Sequence of chain 1.D:
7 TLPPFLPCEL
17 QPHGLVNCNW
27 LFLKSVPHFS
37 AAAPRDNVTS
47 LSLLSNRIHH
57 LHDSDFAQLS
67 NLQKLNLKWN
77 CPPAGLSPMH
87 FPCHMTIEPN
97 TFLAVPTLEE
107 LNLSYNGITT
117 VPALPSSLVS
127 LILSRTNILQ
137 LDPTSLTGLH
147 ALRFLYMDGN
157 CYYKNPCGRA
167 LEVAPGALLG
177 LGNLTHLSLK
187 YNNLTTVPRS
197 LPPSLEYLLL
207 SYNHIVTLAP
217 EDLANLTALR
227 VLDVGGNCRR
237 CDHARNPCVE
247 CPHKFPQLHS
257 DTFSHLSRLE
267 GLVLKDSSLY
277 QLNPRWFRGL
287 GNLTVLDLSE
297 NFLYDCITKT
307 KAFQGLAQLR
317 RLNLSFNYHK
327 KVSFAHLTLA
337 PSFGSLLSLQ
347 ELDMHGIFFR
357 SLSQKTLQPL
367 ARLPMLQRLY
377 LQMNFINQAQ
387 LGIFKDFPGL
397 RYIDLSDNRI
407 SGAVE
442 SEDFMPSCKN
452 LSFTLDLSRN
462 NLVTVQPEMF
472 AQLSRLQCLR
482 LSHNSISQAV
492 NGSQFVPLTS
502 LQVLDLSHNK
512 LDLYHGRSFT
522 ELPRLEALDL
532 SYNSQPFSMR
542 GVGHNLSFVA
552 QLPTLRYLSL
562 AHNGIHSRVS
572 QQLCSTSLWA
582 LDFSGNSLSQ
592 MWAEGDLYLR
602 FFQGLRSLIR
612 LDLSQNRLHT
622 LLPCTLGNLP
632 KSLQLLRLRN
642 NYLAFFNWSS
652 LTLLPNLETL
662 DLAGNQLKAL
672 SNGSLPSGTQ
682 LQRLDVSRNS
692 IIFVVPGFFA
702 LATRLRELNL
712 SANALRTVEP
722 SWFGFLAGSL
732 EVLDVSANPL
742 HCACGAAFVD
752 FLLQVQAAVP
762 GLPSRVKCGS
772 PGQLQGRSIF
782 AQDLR

The protein below binds the small molecule below.
Small molecule (SMILES): CC(=O)N[C@@H]1[C@@H](O)[C@H](O)[C@@H](CO)O[C@H]1O

Binding-site contacts:
Ligand atom C8 contacts residue DC1 of chain 2.F at 3.7 Å.
Ligand atom C1 contacts residue ASN546 of chain 1.D at 1.4 Å.
Ligand atom C2 contacts residue ASN546 of chain 1.D at 2.5 Å.
Ligand atom C5 contacts residue SER548 of chain 1.D at 3.3 Å.
Ligand atom C1 contacts residue SER548 of chain 1.D at 3.9 Å.
Ligand atom N2 contacts residue ASN546 of chain 1.D at 3.0 Å (h-bond).
Ligand atom O5 contacts residue SER548 of chain 1.D at 3.2 Å (h-bond).
Ligand atom C7 contacts residue ASN546 of chain 1.D at 3.9 Å.
Ligand atom O7 contacts residue ASN546 of chain 1.D at 4.5 Å.
Ligand atom C5 contacts residue ASN546 of chain 1.D at 3.7 Å.
Ligand atom C7 contacts residue DC1 of chain 2.F at 4.4 Å.
Ligand atom C3 contacts residue ASN546 of chain 1.D at 3.8 Å.
Ligand atom C4 contacts residue ASN546 of chain 1.D at 4.2 Å.
Ligand atom O5 contacts residue ASN546 of chain 1.D at 2.4 Å (h-bond).
Ligand atom C6 contacts residue SER548 of chain 1.D at 3.4 Å.
Ligand atom O6 contacts residue SER548 of chain 1.D at 4.3 Å.